The small molecule below binds the protein below.
Small molecule (SMILES): CC(=O)N[C@@H]1[C@@H](O)[C@H](O)[C@@H](CO)O[C@H]1O

Binding-site contacts:
Ligand atom N2 contacts residue ASN616 of chain 1.B at 2.9 Å (h-bond).
Ligand atom C3 contacts residue ASN616 of chain 1.B at 3.8 Å.
Ligand atom C6 contacts residue THR618 of chain 1.B at 4.3 Å.
Ligand atom C2 contacts residue ASN616 of chain 1.B at 2.5 Å.
Ligand atom C1 contacts residue THR618 of chain 1.B at 3.6 Å.
Ligand atom C4 contacts residue ASN616 of chain 1.B at 4.2 Å.
Ligand atom C8 contacts residue ASN616 of chain 1.B at 4.2 Å.
Ligand atom O5 contacts residue THR618 of chain 1.B at 3.4 Å (h-bond).
Ligand atom C7 contacts residue ASN616 of chain 1.B at 3.9 Å.
Ligand atom C1 contacts residue ASN616 of chain 1.B at 1.4 Å.
Ligand atom O7 contacts residue ASN616 of chain 1.B at 4.3 Å.
Ligand atom C5 contacts residue THR618 of chain 1.B at 3.9 Å.
Ligand atom C5 contacts residue ASN616 of chain 1.B at 3.7 Å.
Ligand atom O5 contacts residue ASN616 of chain 1.B at 2.3 Å (h-bond).

Sequence of chain 1.B:
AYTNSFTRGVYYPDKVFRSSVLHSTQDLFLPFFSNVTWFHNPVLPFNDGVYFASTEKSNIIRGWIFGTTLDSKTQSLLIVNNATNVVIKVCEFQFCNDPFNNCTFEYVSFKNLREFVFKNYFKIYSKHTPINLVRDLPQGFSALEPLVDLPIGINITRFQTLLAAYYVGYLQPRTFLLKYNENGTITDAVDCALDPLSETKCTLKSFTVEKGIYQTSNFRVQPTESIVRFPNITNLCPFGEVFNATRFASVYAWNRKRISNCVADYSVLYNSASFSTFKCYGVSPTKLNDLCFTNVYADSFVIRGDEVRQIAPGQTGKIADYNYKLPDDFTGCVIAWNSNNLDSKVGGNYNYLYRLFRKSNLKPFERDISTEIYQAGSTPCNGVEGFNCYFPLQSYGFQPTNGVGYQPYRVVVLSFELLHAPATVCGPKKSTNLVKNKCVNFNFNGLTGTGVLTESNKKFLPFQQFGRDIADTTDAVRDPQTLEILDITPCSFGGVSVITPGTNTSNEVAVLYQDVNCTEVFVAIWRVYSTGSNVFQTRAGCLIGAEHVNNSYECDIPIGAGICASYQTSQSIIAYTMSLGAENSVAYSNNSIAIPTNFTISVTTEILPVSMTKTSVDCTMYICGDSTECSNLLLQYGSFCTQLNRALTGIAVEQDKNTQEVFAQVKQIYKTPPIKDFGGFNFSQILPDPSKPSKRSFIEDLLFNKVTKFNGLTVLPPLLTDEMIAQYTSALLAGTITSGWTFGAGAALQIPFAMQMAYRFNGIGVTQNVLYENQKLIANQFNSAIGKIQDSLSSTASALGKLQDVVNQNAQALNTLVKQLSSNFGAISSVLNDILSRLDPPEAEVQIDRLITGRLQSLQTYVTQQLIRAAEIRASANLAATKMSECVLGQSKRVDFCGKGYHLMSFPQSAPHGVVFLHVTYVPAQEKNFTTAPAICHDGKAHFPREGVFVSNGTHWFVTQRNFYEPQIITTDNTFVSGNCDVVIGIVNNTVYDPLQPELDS